Sequence of chain 1.B:
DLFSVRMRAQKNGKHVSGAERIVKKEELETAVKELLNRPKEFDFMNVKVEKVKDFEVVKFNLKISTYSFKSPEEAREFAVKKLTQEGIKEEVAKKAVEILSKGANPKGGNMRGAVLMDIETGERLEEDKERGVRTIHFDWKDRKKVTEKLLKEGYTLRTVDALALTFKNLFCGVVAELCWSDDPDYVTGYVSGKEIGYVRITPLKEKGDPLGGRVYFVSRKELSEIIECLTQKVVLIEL

The small molecule below binds the protein below.
Small molecule (SMILES): Nc1ncnc2c1ncn2[C@@H]1O[C@H](CO[P](=O)(O)C[P](=O)(O)OP(=O)(O)O)[C@@H](O)[C@H]1O

Binding-site contacts:
Ligand atom C2' contacts residue GLY114 of chain 1.B at 3.6 Å.
Ligand atom O4' contacts residue ARG215 of chain 1.B at 3.1 Å (salt-bridge).
Ligand atom O3' contacts residue ASP183 of chain 1.B at 2.7 Å (salt-bridge).
Ligand atom N3 contacts residue ARG215 of chain 1.B at 3.7 Å.
Ligand atom O2A contacts residue ARG215 of chain 1.B at 3.6 Å.
Ligand atom C3' contacts residue ASP183 of chain 1.B at 3.2 Å.
Ligand atom O1G contacts residue HIS16 of chain 1.B at 2.6 Å (h-bond).
Ligand atom C5' contacts residue PML1 of chain 1.H at 3.5 Å.
Ligand atom O1A contacts residue PML1 of chain 1.H at 3.5 Å (h-bond).
Ligand atom N3 contacts residue ALA115 of chain 1.B at 3.4 Å (h-bond).
Ligand atom PA contacts residue PML1 of chain 1.H at 3.2 Å.
Ligand atom O3' contacts residue GLY214 of chain 1.B at 3.7 Å.
Ligand atom O3B contacts residue HIS16 of chain 1.B at 3.7 Å.
Ligand atom N1 contacts residue TYR217 of chain 1.B at 3.5 Å (h-bond).
Ligand atom O2B contacts residue MG1 of chain 1.G at 3.5 Å.
Ligand atom O1B contacts residue MG1 of chain 1.G at 2.4 Å.
Ligand atom C5' contacts residue ASP183 of chain 1.B at 3.7 Å.
Ligand atom N3 contacts residue GLY114 of chain 1.B at 3.6 Å.
Ligand atom N7 contacts residue ARG135 of chain 1.B at 3.4 Å (salt-bridge).
Ligand atom O2G contacts residue GLY19 of chain 1.B at 3.6 Å.
Ligand atom O5' contacts residue ARG215 of chain 1.B at 3.5 Å (salt-bridge).
Ligand atom O5' contacts residue PML1 of chain 1.H at 3.0 Å (h-bond).
Ligand atom N1 contacts residue THR136 of chain 1.B at 2.9 Å (h-bond).
Ligand atom O3' contacts residue MET112 of chain 1.B at 3.5 Å (h-bond).
Ligand atom C4' contacts residue GLY214 of chain 1.B at 3.6 Å.
Ligand atom O2' contacts residue MET112 of chain 1.B at 3.0 Å (h-bond).
Ligand atom O2A contacts residue PML1 of chain 1.H at 2.7 Å (h-bond).
Ligand atom C2' contacts residue MET112 of chain 1.B at 3.3 Å (hydrophobic).
Ligand atom O1G contacts residue GLY19 of chain 1.B at 3.4 Å (h-bond).
Ligand atom O1A contacts residue ASP183 of chain 1.B at 3.1 Å (salt-bridge).
Ligand atom O2' contacts residue GLY114 of chain 1.B at 2.7 Å (h-bond).
Ligand atom O1A contacts residue SER182 of chain 1.B at 2.9 Å (h-bond).
Ligand atom C2 contacts residue TYR217 of chain 1.B at 3.0 Å (hydrophobic).
Ligand atom PB contacts residue MG1 of chain 1.G at 3.6 Å.
Ligand atom N6 contacts residue THR136 of chain 1.B at 2.9 Å (h-bond).
Ligand atom C2 contacts residue VAL134 of chain 1.B at 3.5 Å (hydrophobic).
Ligand atom N1 contacts residue ARG135 of chain 1.B at 3.4 Å.
Ligand atom N6 contacts residue ARG135 of chain 1.B at 3.5 Å (salt-bridge).
Ligand atom O2B contacts residue ARG159 of chain 1.B at 3.5 Å (salt-bridge).
Ligand atom O1B contacts residue ASP183 of chain 1.B at 2.6 Å (salt-bridge).